This protein binds this small molecule.
Small molecule (SMILES): CO[C@H]1O[C@H](CO)[C@@H](O)[C@H](O)[C@@H]1O

Binding-site contacts:
Ligand atom O4 contacts residue TYR78 of chain 1.E at 3.4 Å.
Ligand atom C5 contacts residue ASP125 of chain 1.E at 3.9 Å.
Ligand atom O5 contacts residue TYR122 of chain 1.E at 3.0 Å (h-bond).
Ligand atom C6 contacts residue VAL80 of chain 1.E at 4.2 Å (hydrophobic).
Ligand atom C5 contacts residue TYR78 of chain 1.E at 3.7 Å (hydrophobic).
Ligand atom O2 contacts residue GLY1 of chain 1.E at 3.1 Å (h-bond).
Ligand atom O2 contacts residue GLY121 of chain 1.E at 3.3 Å.
Ligand atom C7 contacts residue TYR78 of chain 1.E at 3.5 Å (hydrophobic).
Ligand atom O1 contacts residue TYR78 of chain 1.E at 3.3 Å (h-bond).
Ligand atom O5 contacts residue GLY121 of chain 1.E at 3.8 Å.
Ligand atom C6 contacts residue TYR122 of chain 1.E at 3.8 Å (hydrophobic).
Ligand atom C6 contacts residue TRP123 of chain 1.E at 3.7 Å (hydrophobic).
Ligand atom C5 contacts residue TYR122 of chain 1.E at 4.0 Å (hydrophobic).
Ligand atom O3 contacts residue GLY1 of chain 1.E at 2.9 Å (h-bond).
Ligand atom C3 contacts residue TYR78 of chain 1.E at 3.9 Å (hydrophobic).
Ligand atom O1 contacts residue TYR122 of chain 1.E at 4.5 Å.
Ligand atom C4 contacts residue ASP125 of chain 1.E at 3.6 Å.
Ligand atom C5 contacts residue GLY121 of chain 1.E at 4.4 Å.
Ligand atom C2 contacts residue GLY121 of chain 1.E at 4.4 Å.
Ligand atom O6 contacts residue TRP123 of chain 1.E at 2.9 Å (h-bond).
Ligand atom C4 contacts residue GLY121 of chain 1.E at 4.2 Å.
Ligand atom C2 contacts residue GLY1 of chain 1.E at 4.0 Å.
Ligand atom C7 contacts residue TYR122 of chain 1.E at 3.7 Å (hydrophobic).
Ligand atom C4 contacts residue TYR78 of chain 1.E at 4.0 Å (hydrophobic).
Ligand atom O6 contacts residue TYR122 of chain 1.E at 2.9 Å (h-bond).
Ligand atom C4 contacts residue GLY1 of chain 1.E at 4.3 Å.
Ligand atom O2 contacts residue TYR122 of chain 1.E at 4.2 Å.
Ligand atom C6 contacts residue ASP125 of chain 1.E at 3.1 Å.
Ligand atom C6 contacts residue TYR78 of chain 1.E at 3.9 Å (hydrophobic).
Ligand atom C1 contacts residue TYR122 of chain 1.E at 3.8 Å (hydrophobic).
Ligand atom C3 contacts residue GLY1 of chain 1.E at 3.8 Å.
Ligand atom O2 contacts residue PHE47 of chain 1.E at 3.6 Å.
Ligand atom O6 contacts residue ASP125 of chain 1.E at 3.0 Å (salt-bridge).
Ligand atom O4 contacts residue ASP125 of chain 1.E at 2.8 Å (salt-bridge).
Ligand atom C6 contacts residue GLY121 of chain 1.E at 4.4 Å.
Ligand atom C1 contacts residue GLY121 of chain 1.E at 4.4 Å.
Ligand atom O6 contacts residue GLY121 of chain 1.E at 3.4 Å.

Sequence of chain 1.E:
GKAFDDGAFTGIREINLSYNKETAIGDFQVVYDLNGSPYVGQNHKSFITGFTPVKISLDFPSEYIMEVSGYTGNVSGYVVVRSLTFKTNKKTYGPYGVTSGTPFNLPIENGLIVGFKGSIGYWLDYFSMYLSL